Sequence of chain 4.A:
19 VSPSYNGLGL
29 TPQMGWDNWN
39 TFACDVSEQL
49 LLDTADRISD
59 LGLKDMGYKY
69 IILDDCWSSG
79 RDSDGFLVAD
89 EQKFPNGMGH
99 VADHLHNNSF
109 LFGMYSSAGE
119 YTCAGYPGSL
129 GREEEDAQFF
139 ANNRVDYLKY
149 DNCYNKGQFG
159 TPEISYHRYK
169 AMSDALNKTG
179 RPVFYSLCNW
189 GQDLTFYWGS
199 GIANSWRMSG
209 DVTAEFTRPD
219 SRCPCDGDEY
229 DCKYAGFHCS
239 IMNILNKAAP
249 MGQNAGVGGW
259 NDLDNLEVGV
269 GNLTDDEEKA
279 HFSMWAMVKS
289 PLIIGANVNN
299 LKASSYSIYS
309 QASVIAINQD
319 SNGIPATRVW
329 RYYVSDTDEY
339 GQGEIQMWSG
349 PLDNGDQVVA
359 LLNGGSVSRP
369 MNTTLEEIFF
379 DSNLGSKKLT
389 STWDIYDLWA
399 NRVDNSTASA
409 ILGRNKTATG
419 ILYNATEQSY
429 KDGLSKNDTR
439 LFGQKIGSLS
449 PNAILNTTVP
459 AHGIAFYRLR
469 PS

Binding-site contacts:
Ligand atom O5 contacts residue ASN270 of chain 4.A at 2.0 Å (h-bond).
Ligand atom C3 contacts residue LEU382 of chain 2.A at 4.2 Å (hydrophobic).
Ligand atom C2 contacts residue ASN270 of chain 4.A at 2.8 Å.
Ligand atom O7 contacts residue ASN381 of chain 2.A at 3.1 Å (h-bond).
Ligand atom O5 contacts residue LEU382 of chain 2.A at 3.6 Å (h-bond).
Ligand atom C1 contacts residue LEU382 of chain 2.A at 4.1 Å (hydrophobic).
Ligand atom N2 contacts residue GLY269 of chain 4.A at 2.7 Å (h-bond).
Ligand atom C7 contacts residue ASN381 of chain 2.A at 4.3 Å.
Ligand atom C6 contacts residue ASN270 of chain 4.A at 4.3 Å.
Ligand atom C1 contacts residue ASN270 of chain 4.A at 1.4 Å.
Ligand atom N2 contacts residue ASN270 of chain 4.A at 3.5 Å (h-bond).
Ligand atom C8 contacts residue GLY267 of chain 4.A at 4.2 Å.
Ligand atom O7 contacts residue GLY269 of chain 4.A at 3.8 Å.
Ligand atom C5 contacts residue ASN270 of chain 4.A at 3.3 Å.
Ligand atom O6 contacts residue ASN270 of chain 4.A at 4.5 Å.
Ligand atom C8 contacts residue GLY269 of chain 4.A at 3.9 Å.
Ligand atom C3 contacts residue ASN270 of chain 4.A at 4.0 Å.
Ligand atom N2 contacts residue ASN298 of chain 4.A at 3.9 Å.
Ligand atom O3 contacts residue ASN298 of chain 4.A at 3.5 Å (h-bond).
Ligand atom C4 contacts residue LEU382 of chain 2.A at 3.9 Å (hydrophobic).
Ligand atom O3 contacts residue LEU382 of chain 2.A at 4.1 Å.
Ligand atom C2 contacts residue GLY269 of chain 4.A at 3.6 Å.
Ligand atom C3 contacts residue ASN298 of chain 4.A at 4.1 Å.
Ligand atom C8 contacts residue ASN298 of chain 4.A at 4.5 Å.
Ligand atom C1 contacts residue GLY269 of chain 4.A at 3.4 Å.
Ligand atom C5 contacts residue LEU382 of chain 2.A at 4.4 Å (hydrophobic).
Ligand atom C4 contacts residue ASN270 of chain 4.A at 4.2 Å.
Ligand atom C7 contacts residue ASN298 of chain 4.A at 4.3 Å.
Ligand atom C2 contacts residue LEU382 of chain 2.A at 4.0 Å (hydrophobic).
Ligand atom C7 contacts residue GLY269 of chain 4.A at 3.2 Å.

The protein below binds the small molecule below.
Small molecule (SMILES): CC(=O)N[C@H]1[C@H](O[C@H]2[C@H](O)[C@@H](CO)OC[C@@H]2NC(C)=O)O[C@H](CO)[C@@H](O)[C@@H]1O

Sequence of chain 2.A:
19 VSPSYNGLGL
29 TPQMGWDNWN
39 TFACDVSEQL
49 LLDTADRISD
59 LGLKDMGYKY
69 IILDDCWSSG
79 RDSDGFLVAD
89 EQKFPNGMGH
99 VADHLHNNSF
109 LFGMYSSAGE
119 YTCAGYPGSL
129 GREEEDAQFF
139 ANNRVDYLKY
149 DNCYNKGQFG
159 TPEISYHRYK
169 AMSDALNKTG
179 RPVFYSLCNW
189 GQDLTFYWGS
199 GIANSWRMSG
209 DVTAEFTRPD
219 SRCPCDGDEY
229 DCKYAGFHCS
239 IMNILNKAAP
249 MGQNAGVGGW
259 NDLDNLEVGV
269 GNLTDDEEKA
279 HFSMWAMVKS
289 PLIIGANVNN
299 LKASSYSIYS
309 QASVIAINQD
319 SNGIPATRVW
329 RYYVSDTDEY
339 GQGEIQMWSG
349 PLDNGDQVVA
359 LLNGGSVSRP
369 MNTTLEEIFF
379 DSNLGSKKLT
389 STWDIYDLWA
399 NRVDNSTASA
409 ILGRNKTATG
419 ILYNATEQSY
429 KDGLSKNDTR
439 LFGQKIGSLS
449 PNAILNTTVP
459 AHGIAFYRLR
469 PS